Sequence of chain 16.A:
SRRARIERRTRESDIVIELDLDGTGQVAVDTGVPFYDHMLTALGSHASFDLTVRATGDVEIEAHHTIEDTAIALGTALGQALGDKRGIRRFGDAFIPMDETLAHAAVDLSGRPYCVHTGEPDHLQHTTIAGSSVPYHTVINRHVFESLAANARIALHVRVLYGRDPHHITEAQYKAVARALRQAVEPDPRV

This small molecule binds to this protein.
Small molecule (SMILES): O=P(O)(O)OC[C@@H](O)[C@@H](O)c1cnc[nH]1

Binding-site contacts:
Ligand atom O3 contacts residue GLU186 of chain 2.A at 2.7 Å (salt-bridge).
Ligand atom N1 contacts residue HIS79 of chain 16.A at 3.2 Å (h-bond).
Ligand atom C6 contacts residue MN1 of chain 16.C at 3.0 Å.
Ligand atom C6 contacts residue MET113 of chain 2.A at 3.5 Å (hydrophobic).
Ligand atom N1 contacts residue MN1 of chain 16.C at 2.2 Å.
Ligand atom C3 contacts residue HIS80 of chain 16.A at 3.2 Å.
Ligand atom N1 contacts residue GLU83 of chain 16.A at 3.1 Å (salt-bridge).
Ligand atom P contacts residue LYS190 of chain 2.A at 3.5 Å.
Ligand atom O3 contacts residue HIS80 of chain 16.A at 3.3 Å (h-bond).
Ligand atom C6 contacts residue HIS79 of chain 16.A at 3.0 Å.
Ligand atom N2 contacts residue MET113 of chain 2.A at 3.6 Å.
Ligand atom C1 contacts residue GLU27 of chain 16.A at 3.1 Å.
Ligand atom C4 contacts residue MN1 of chain 2.D at 2.8 Å.
Ligand atom N2 contacts residue MN1 of chain 2.D at 2.1 Å.
Ligand atom OP1 contacts residue LYS190 of chain 2.A at 3.7 Å.
Ligand atom O3 contacts residue MN1 of chain 2.D at 2.5 Å.
Ligand atom C3 contacts residue MN1 of chain 2.D at 3.0 Å.
Ligand atom P contacts residue ARG105 of chain 11.A at 3.6 Å.
Ligand atom OP5 contacts residue ARG105 of chain 11.A at 3.1 Å (salt-bridge).
Ligand atom C4 contacts residue HIS80 of chain 16.A at 3.2 Å.
Ligand atom OP5 contacts residue LYS190 of chain 2.A at 2.8 Å (salt-bridge).
Ligand atom N2 contacts residue HIS80 of chain 16.A at 2.9 Å (h-bond).
Ligand atom O2 contacts residue GLU27 of chain 16.A at 3.1 Å (salt-bridge).
Ligand atom C5 contacts residue MET113 of chain 2.A at 3.5 Å (hydrophobic).
Ligand atom OP6 contacts residue ARG127 of chain 11.A at 3.1 Å (salt-bridge).
Ligand atom N2 contacts residue GLU186 of chain 2.A at 3.1 Å (salt-bridge).
Ligand atom C2 contacts residue GLU27 of chain 16.A at 3.5 Å.
Ligand atom C6 contacts residue HIS182 of chain 2.A at 3.6 Å.
Ligand atom C6 contacts residue HIS183 of chain 2.A at 3.5 Å.
Ligand atom OP6 contacts residue ARG105 of chain 11.A at 3.3 Å (salt-bridge).
Ligand atom O3 contacts residue HIS53 of chain 2.A at 3.4 Å (h-bond).
Ligand atom OP6 contacts residue LYS190 of chain 2.A at 3.4 Å (salt-bridge).
Ligand atom C3 contacts residue GLU27 of chain 16.A at 3.6 Å.
Ligand atom C4 contacts residue MET113 of chain 2.A at 3.6 Å (hydrophobic).
Ligand atom N2 contacts residue HIS182 of chain 2.A at 3.2 Å (h-bond).
Ligand atom C6 contacts residue MN1 of chain 2.D at 3.4 Å.
Ligand atom N1 contacts residue MET113 of chain 2.A at 3.5 Å.
Ligand atom C5 contacts residue MN1 of chain 16.C at 3.3 Å.
Ligand atom N1 contacts residue HIS183 of chain 2.A at 3.3 Å (h-bond).
Ligand atom C5 contacts residue GLU83 of chain 16.A at 3.4 Å.

Sequence of chain 11.A:
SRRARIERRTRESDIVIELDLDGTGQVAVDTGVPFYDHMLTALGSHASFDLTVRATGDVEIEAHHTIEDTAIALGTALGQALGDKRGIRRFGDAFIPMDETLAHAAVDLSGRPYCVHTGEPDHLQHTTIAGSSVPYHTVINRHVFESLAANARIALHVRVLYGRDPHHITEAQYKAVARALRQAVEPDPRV

Sequence of chain 2.A:
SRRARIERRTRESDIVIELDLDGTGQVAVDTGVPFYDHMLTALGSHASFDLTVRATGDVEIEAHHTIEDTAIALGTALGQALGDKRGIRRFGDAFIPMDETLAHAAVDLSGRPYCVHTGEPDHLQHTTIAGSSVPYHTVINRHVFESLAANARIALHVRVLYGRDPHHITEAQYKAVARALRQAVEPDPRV